Sequence of chain 1.IB:
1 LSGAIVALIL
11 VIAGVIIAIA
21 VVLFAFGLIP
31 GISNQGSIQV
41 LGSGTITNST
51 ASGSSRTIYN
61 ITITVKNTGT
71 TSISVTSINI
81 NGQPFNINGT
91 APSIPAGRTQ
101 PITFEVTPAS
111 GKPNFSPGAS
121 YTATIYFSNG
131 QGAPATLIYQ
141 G

The protein below binds the small molecule below.
Small molecule (SMILES): CC(=O)N[C@H]1[C@H](O[C@H]2[C@H](O)[C@@H](NC(C)=O)CO[C@@H]2CO)O[C@H](CO)[C@@H](O)[C@@H]1O

Binding-site contacts:
Ligand atom C4 contacts residue ASN60 of chain 1.IB at 4.2 Å.
Ligand atom C7 contacts residue SER49 of chain 1.IB at 4.0 Å.
Ligand atom C1 contacts residue GLU105 of chain 1.IB at 3.6 Å.
Ligand atom C2 contacts residue ASN60 of chain 1.IB at 2.4 Å.
Ligand atom N2 contacts residue SER49 of chain 1.IB at 3.4 Å (h-bond).
Ligand atom C1 contacts residue SER49 of chain 1.IB at 4.1 Å.
Ligand atom C8 contacts residue ASN48 of chain 1.IB at 4.0 Å.
Ligand atom O7 contacts residue ASN60 of chain 1.IB at 3.0 Å (h-bond).
Ligand atom O6 contacts residue GLU105 of chain 1.IB at 4.2 Å.
Ligand atom C5 contacts residue GLU105 of chain 1.IB at 3.9 Å.
Ligand atom C2 contacts residue SER49 of chain 1.IB at 4.3 Å.
Ligand atom C8 contacts residue ASN60 of chain 1.IB at 4.3 Å.
Ligand atom C8 contacts residue SER49 of chain 1.IB at 3.8 Å.
Ligand atom O5 contacts residue ASN60 of chain 1.IB at 2.3 Å (h-bond).
Ligand atom C8 contacts residue THR47 of chain 1.IB at 3.9 Å.
Ligand atom C7 contacts residue ASN60 of chain 1.IB at 3.1 Å.
Ligand atom C3 contacts residue ASN60 of chain 1.IB at 3.8 Å.
Ligand atom N2 contacts residue ASN60 of chain 1.IB at 2.8 Å (h-bond).
Ligand atom C1 contacts residue ASN60 of chain 1.IB at 1.4 Å.
Ligand atom C5 contacts residue ASN60 of chain 1.IB at 3.6 Å.
Ligand atom O5 contacts residue GLU105 of chain 1.IB at 4.0 Å.